Sequence of chain 1.A:
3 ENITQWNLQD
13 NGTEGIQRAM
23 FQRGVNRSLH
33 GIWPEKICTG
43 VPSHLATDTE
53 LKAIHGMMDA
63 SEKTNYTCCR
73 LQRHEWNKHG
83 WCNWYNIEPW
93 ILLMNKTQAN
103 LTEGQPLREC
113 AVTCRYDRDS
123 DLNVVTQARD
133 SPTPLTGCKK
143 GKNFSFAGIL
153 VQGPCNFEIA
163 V

Binding-site contacts:
Ligand atom N2 contacts residue HIS57 of chain 1.A at 4.2 Å.
Ligand atom C2 contacts residue ASN97 of chain 1.A at 2.5 Å.
Ligand atom C1 contacts residue HIS57 of chain 1.A at 4.1 Å.
Ligand atom C3 contacts residue HIS57 of chain 1.A at 4.1 Å.
Ligand atom C1 contacts residue ALA55 of chain 1.A at 4.2 Å (hydrophobic).
Ligand atom C7 contacts residue ASN97 of chain 1.A at 3.6 Å.
Ligand atom C1 contacts residue ASN97 of chain 1.A at 1.4 Å.
Ligand atom O7 contacts residue ASN97 of chain 1.A at 4.4 Å.
Ligand atom N2 contacts residue ALA55 of chain 1.A at 3.8 Å.
Ligand atom C7 contacts residue ALA55 of chain 1.A at 4.5 Å (hydrophobic).
Ligand atom C5 contacts residue ASN97 of chain 1.A at 3.7 Å.
Ligand atom C4 contacts residue ASN97 of chain 1.A at 4.3 Å.
Ligand atom C8 contacts residue ASN97 of chain 1.A at 4.0 Å.
Ligand atom O7 contacts residue ALA55 of chain 1.A at 4.3 Å.
Ligand atom O7 contacts residue LEU94 of chain 1.A at 4.3 Å.
Ligand atom N2 contacts residue ASN97 of chain 1.A at 2.9 Å (h-bond).
Ligand atom O6 contacts residue ALA101 of chain 1.A at 3.9 Å.
Ligand atom O5 contacts residue ASN97 of chain 1.A at 2.4 Å (h-bond).
Ligand atom C6 contacts residue ALA101 of chain 1.A at 4.5 Å (hydrophobic).
Ligand atom C3 contacts residue ASN97 of chain 1.A at 3.8 Å.
Ligand atom C2 contacts residue HIS57 of chain 1.A at 4.3 Å.
Ligand atom C8 contacts residue LEU94 of chain 1.A at 4.1 Å (hydrophobic).

The small molecule below binds the protein below.
Small molecule (SMILES): CC(=O)N[C@@H]1[C@@H](O)[C@H](O)[C@@H](CO)O[C@H]1O